A protein and the small-molecule ligand that binds it are described below.
Small molecule (SMILES): COc1ccc(C(=O)c2cc(OC)c(OC)c(OC)c2)cc1S[C@@H]1O[C@H](CO)[C@H](O)[C@H](O)[C@H]1O

Sequence of chain 1.B:
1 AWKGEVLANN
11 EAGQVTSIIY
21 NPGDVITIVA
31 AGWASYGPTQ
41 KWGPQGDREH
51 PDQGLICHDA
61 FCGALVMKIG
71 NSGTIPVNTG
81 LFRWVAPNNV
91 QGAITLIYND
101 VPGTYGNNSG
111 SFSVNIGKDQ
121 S

Binding-site contacts:
Ligand atom C2 contacts residue TYR36 of chain 1.B at 3.5 Å (hydrophobic).
Ligand atom S1 contacts residue PRO38 of chain 1.B at 4.0 Å.
Ligand atom O3 contacts residue ASN107 of chain 1.B at 3.0 Å (h-bond).
Ligand atom S1 contacts residue TYR36 of chain 1.B at 3.7 Å.
Ligand atom C3 contacts residue TYR36 of chain 1.B at 3.9 Å (hydrophobic).
Ligand atom C2 contacts residue ASN107 of chain 1.B at 3.8 Å.
Ligand atom O3 contacts residue THR104 of chain 1.B at 3.3 Å (h-bond).
Ligand atom O4 contacts residue CA1 of chain 1.G at 2.5 Å.
Ligand atom C5 contacts residue HIS50 of chain 1.B at 4.1 Å.
Ligand atom O4 contacts residue ASP100 of chain 1.B at 2.6 Å (salt-bridge).
Ligand atom C6 contacts residue ASP100 of chain 1.B at 3.4 Å.
Ligand atom O3 contacts residue TYR36 of chain 1.B at 3.5 Å (h-bond).
Ligand atom O6 contacts residue GLN53 of chain 1.B at 2.8 Å (h-bond).
Ligand atom C6 contacts residue GLN53 of chain 1.B at 3.7 Å.
Ligand atom C4 contacts residue TYR36 of chain 1.B at 4.0 Å (hydrophobic).
Ligand atom C4 contacts residue ASP100 of chain 1.B at 3.6 Å.
Ligand atom O7 contacts residue PRO38 of chain 1.B at 3.6 Å.
Ligand atom O2 contacts residue ASN107 of chain 1.B at 3.1 Å (h-bond).
Ligand atom O6 contacts residue HIS50 of chain 1.B at 2.9 Å (h-bond).
Ligand atom S1 contacts residue HIS50 of chain 1.B at 3.9 Å.
Ligand atom O5 contacts residue GLN53 of chain 1.B at 3.8 Å.
Ligand atom C3 contacts residue ASN107 of chain 1.B at 4.0 Å.
Ligand atom C16 contacts residue PRO38 of chain 1.B at 3.8 Å (hydrophobic).
Ligand atom C6 contacts residue VAL101 of chain 1.B at 3.7 Å (hydrophobic).
Ligand atom C2 contacts residue CA1 of chain 1.G at 4.0 Å.
Ligand atom C3 contacts residue THR104 of chain 1.B at 4.1 Å.
Ligand atom O5 contacts residue TYR36 of chain 1.B at 3.7 Å.
Ligand atom O8 contacts residue GLN53 of chain 1.B at 3.5 Å (h-bond).
Ligand atom C3 contacts residue CA1 of chain 1.G at 3.4 Å.
Ligand atom C5 contacts residue ASP100 of chain 1.B at 4.1 Å.
Ligand atom O4 contacts residue THR104 of chain 1.B at 3.4 Å (h-bond).
Ligand atom C4 contacts residue THR104 of chain 1.B at 3.4 Å.
Ligand atom O4 contacts residue TYR36 of chain 1.B at 3.0 Å (h-bond).
Ligand atom C4 contacts residue CA1 of chain 1.G at 3.4 Å.
Ligand atom O6 contacts residue VAL101 of chain 1.B at 4.0 Å.
Ligand atom O3 contacts residue CA1 of chain 1.G at 2.5 Å.
Ligand atom O5 contacts residue HIS50 of chain 1.B at 3.3 Å (h-bond).
Ligand atom C5 contacts residue GLN53 of chain 1.B at 3.6 Å.
Ligand atom C6 contacts residue CYS62 of chain 1.B at 4.0 Å (hydrophobic).
Ligand atom C6 contacts residue HIS50 of chain 1.B at 3.7 Å.